This small molecule binds to this protein.
Small molecule (SMILES): CC[C@H](C)[C@H](NC(=O)[C@@H](NC(=O)[C@H](O)[C@@H](C=O)C(C)C)C(C)C)C(=O)O

Binding-site contacts:
Ligand atom C15 contacts residue LEU140 of chain 1.G at 3.9 Å (hydrophobic).
Ligand atom C6 contacts residue LEU140 of chain 1.G at 3.9 Å (hydrophobic).
Ligand atom O12 contacts residue ILE85 of chain 1.G at 3.6 Å.
Ligand atom C1 contacts residue SER112 of chain 1.G at 1.3 Å.
Ligand atom O3 contacts residue MET113 of chain 1.G at 3.2 Å (h-bond).
Ligand atom C4 contacts residue SER112 of chain 1.G at 2.4 Å.
Ligand atom C9 contacts residue ILE85 of chain 1.G at 3.8 Å (hydrophobic).
Ligand atom C5 contacts residue SER112 of chain 1.G at 3.5 Å.
Ligand atom C18 contacts residue LEU140 of chain 1.G at 3.4 Å (hydrophobic).
Ligand atom C42 contacts residue ILE157 of chain 1.G at 3.3 Å (hydrophobic).
Ligand atom C6 contacts residue HIS137 of chain 1.G at 3.1 Å.
Ligand atom O12 contacts residue PRO139 of chain 1.G at 3.3 Å.
Ligand atom C7 contacts residue GLY83 of chain 1.G at 3.4 Å.
Ligand atom C23 contacts residue ILE85 of chain 1.G at 3.5 Å (hydrophobic).
Ligand atom C24 contacts residue ARG133 of chain 1.A at 3.0 Å.
Ligand atom C11 contacts residue GLY83 of chain 1.G at 3.6 Å.
Ligand atom C17 contacts residue GLY83 of chain 1.G at 3.8 Å.
Ligand atom C21 contacts residue LEU140 of chain 1.G at 3.9 Å (hydrophobic).
Ligand atom C23 contacts residue PRO139 of chain 1.G at 3.9 Å (hydrophobic).
Ligand atom O3 contacts residue GLY83 of chain 1.G at 3.0 Å (h-bond).
Ligand atom O3 contacts residue GLY82 of chain 1.G at 3.3 Å.
Ligand atom O19 contacts residue VAL84 of chain 1.G at 3.8 Å.
Ligand atom C42 contacts residue VAL160 of chain 1.G at 3.7 Å (hydrophobic).
Ligand atom N20 contacts residue LEU140 of chain 1.G at 2.8 Å (h-bond).
Ligand atom O10 contacts residue SER112 of chain 1.G at 3.4 Å (h-bond).
Ligand atom C6 contacts residue SER112 of chain 1.G at 3.5 Å.
Ligand atom O19 contacts residue ILE85 of chain 1.G at 3.1 Å (h-bond).
Ligand atom C42 contacts residue PRO139 of chain 1.G at 3.7 Å (hydrophobic).
Ligand atom O27 contacts residue GLY141 of chain 1.G at 3.6 Å.
Ligand atom C14 contacts residue LEU140 of chain 1.G at 3.2 Å (hydrophobic).
Ligand atom C23 contacts residue LEU140 of chain 1.G at 3.2 Å (hydrophobic).
Ligand atom O10 contacts residue ILE85 of chain 1.G at 3.2 Å.
Ligand atom C9 contacts residue GLY83 of chain 1.G at 3.2 Å.
Ligand atom N13 contacts residue GLY83 of chain 1.G at 3.1 Å (h-bond).
Ligand atom O12 contacts residue LEU140 of chain 1.G at 2.7 Å (h-bond).
Ligand atom C9 contacts residue SER112 of chain 1.G at 3.4 Å.
Ligand atom C11 contacts residue ILE85 of chain 1.G at 3.7 Å (hydrophobic).
Ligand atom C11 contacts residue LEU140 of chain 1.G at 3.9 Å (hydrophobic).
Ligand atom O3 contacts residue SER112 of chain 1.G at 2.2 Å (h-bond).
Ligand atom C1 contacts residue MET113 of chain 1.G at 3.5 Å (hydrophobic).

Sequence of chain 1.A:
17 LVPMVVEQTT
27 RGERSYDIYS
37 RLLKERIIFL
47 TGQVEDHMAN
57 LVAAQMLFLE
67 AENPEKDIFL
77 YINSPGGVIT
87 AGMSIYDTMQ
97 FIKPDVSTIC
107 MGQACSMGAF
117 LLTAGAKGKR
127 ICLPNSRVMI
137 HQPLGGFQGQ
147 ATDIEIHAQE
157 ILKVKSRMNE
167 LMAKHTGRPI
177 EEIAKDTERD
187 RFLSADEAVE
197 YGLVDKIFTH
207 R

Sequence of chain 1.G:
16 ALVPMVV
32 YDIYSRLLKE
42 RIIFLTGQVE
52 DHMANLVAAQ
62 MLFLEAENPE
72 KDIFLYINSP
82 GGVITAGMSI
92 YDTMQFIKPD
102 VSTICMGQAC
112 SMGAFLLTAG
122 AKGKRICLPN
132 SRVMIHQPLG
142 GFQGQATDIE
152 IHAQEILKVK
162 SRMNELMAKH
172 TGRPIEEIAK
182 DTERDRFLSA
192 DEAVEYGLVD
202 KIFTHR